Binding-site contacts:
Ligand atom O09 contacts residue HIS374 of chain 1.B at 2.9 Å (h-bond).
Ligand atom C13 contacts residue TYR455 of chain 1.B at 3.7 Å (hydrophobic).
Ligand atom O09 contacts residue ZN1 of chain 1.Y at 2.2 Å.
Ligand atom N10 contacts residue ZN1 of chain 1.Y at 2.9 Å.
Ligand atom C02 contacts residue GLY334 of chain 1.B at 3.8 Å.
Ligand atom N10 contacts residue GLU371 of chain 1.B at 3.0 Å (salt-bridge).
Ligand atom C02 contacts residue ALA335 of chain 1.B at 3.6 Å (hydrophobic).
Ligand atom O09 contacts residue GLU371 of chain 1.B at 3.0 Å (salt-bridge).
Ligand atom C30 contacts residue PRO333 of chain 1.B at 3.6 Å (hydrophobic).
Ligand atom O09 contacts residue GLU337 of chain 1.B at 3.2 Å (salt-bridge).
Ligand atom O11 contacts residue TYR455 of chain 1.B at 2.5 Å (h-bond).
Ligand atom O11 contacts residue GLU393 of chain 1.B at 2.7 Å (salt-bridge).
Ligand atom C07 contacts residue TYR455 of chain 1.B at 3.8 Å (hydrophobic).
Ligand atom N22 contacts residue PHE450 of chain 1.B at 3.7 Å.
Ligand atom N14 contacts residue PRO333 of chain 1.B at 3.5 Å.
Ligand atom N20 contacts residue PHE450 of chain 1.B at 3.8 Å.
Ligand atom C26 contacts residue TYR892 of chain 1.B at 3.6 Å (hydrophobic).
Ligand atom C12 contacts residue TYR455 of chain 1.B at 3.4 Å (hydrophobic).
Ligand atom N16 contacts residue PRO333 of chain 1.B at 3.7 Å.
Ligand atom C13 contacts residue ALA335 of chain 1.B at 3.2 Å (hydrophobic).
Ligand atom O09 contacts residue HIS370 of chain 1.B at 3.3 Å (h-bond).
Ligand atom N22 contacts residue TYR455 of chain 1.B at 3.3 Å.
Ligand atom S21 contacts residue PHE450 of chain 1.B at 3.7 Å.
Ligand atom C06 contacts residue TYR455 of chain 1.B at 3.3 Å (hydrophobic).
Ligand atom C08 contacts residue TYR455 of chain 1.B at 3.1 Å (hydrophobic).
Ligand atom C25 contacts residue TYR892 of chain 1.B at 3.7 Å (hydrophobic).
Ligand atom N15 contacts residue PRO333 of chain 1.B at 3.0 Å.
Ligand atom N15 contacts residue ALA335 of chain 1.B at 3.4 Å (h-bond).
Ligand atom C02 contacts residue GLU371 of chain 1.B at 3.4 Å.
Ligand atom N10 contacts residue GLU337 of chain 1.B at 3.5 Å (salt-bridge).
Ligand atom C19 contacts residue GLU200 of chain 1.B at 3.1 Å.
Ligand atom C12 contacts residue GLU393 of chain 1.B at 3.7 Å.
Ligand atom N10 contacts residue ALA335 of chain 1.B at 3.2 Å (h-bond).
Ligand atom O09 contacts residue GLU393 of chain 1.B at 3.9 Å.
Ligand atom C23 contacts residue TYR455 of chain 1.B at 3.4 Å (hydrophobic).
Ligand atom C12 contacts residue ZN1 of chain 1.Y at 3.0 Å.
Ligand atom C12 contacts residue ALA335 of chain 1.B at 3.7 Å (hydrophobic).
Ligand atom C03 contacts residue GLU371 of chain 1.B at 3.5 Å.
Ligand atom N16 contacts residue ALA335 of chain 1.B at 3.7 Å.
Ligand atom O11 contacts residue ZN1 of chain 1.Y at 2.5 Å.

A protein and the small-molecule ligand that binds it are described below.
Small molecule (SMILES): O=C(NO)[C@H](Cc1ccc(O)cc1)n1cc(CNS(=O)(=O)c2ccc(-c3ccccn3)s2)nn1

Sequence of chain 1.B:
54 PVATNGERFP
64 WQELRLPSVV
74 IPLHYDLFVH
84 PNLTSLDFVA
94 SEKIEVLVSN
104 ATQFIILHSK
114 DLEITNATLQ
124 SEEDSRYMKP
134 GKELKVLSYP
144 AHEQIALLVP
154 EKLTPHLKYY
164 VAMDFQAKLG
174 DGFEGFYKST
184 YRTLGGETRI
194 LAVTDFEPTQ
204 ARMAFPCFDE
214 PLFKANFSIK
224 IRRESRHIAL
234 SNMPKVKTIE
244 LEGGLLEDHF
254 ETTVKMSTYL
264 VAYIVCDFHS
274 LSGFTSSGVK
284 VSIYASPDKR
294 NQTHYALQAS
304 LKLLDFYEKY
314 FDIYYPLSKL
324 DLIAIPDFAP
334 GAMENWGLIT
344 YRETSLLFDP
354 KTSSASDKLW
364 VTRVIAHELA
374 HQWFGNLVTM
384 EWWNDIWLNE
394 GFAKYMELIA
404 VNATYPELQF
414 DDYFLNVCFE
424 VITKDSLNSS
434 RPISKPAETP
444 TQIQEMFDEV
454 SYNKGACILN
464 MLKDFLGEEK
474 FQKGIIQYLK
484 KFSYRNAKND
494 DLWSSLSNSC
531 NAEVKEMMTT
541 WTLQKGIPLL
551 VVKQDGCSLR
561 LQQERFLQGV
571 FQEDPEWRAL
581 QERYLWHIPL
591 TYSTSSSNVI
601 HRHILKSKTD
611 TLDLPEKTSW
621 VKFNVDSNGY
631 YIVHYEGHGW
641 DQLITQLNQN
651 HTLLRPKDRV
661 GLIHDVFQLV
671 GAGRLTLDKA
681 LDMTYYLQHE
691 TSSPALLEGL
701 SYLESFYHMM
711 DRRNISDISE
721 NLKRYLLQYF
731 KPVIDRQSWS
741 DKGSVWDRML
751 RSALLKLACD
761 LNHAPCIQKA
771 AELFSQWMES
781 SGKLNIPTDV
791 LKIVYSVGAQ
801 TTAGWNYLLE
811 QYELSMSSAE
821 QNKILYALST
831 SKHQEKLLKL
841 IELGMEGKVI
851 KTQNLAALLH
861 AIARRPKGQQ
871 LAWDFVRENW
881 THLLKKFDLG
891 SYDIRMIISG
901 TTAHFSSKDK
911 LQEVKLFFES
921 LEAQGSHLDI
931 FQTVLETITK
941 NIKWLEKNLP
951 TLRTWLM